This small molecule binds to this protein.
Small molecule (SMILES): CC(=O)N[C@H]1[C@H](O[C@H]2[C@H](O)[C@@H](NC(C)=O)CO[C@@H]2CO)O[C@H](CO)[C@@H](O)[C@@H]1O

Sequence of chain 1.A:
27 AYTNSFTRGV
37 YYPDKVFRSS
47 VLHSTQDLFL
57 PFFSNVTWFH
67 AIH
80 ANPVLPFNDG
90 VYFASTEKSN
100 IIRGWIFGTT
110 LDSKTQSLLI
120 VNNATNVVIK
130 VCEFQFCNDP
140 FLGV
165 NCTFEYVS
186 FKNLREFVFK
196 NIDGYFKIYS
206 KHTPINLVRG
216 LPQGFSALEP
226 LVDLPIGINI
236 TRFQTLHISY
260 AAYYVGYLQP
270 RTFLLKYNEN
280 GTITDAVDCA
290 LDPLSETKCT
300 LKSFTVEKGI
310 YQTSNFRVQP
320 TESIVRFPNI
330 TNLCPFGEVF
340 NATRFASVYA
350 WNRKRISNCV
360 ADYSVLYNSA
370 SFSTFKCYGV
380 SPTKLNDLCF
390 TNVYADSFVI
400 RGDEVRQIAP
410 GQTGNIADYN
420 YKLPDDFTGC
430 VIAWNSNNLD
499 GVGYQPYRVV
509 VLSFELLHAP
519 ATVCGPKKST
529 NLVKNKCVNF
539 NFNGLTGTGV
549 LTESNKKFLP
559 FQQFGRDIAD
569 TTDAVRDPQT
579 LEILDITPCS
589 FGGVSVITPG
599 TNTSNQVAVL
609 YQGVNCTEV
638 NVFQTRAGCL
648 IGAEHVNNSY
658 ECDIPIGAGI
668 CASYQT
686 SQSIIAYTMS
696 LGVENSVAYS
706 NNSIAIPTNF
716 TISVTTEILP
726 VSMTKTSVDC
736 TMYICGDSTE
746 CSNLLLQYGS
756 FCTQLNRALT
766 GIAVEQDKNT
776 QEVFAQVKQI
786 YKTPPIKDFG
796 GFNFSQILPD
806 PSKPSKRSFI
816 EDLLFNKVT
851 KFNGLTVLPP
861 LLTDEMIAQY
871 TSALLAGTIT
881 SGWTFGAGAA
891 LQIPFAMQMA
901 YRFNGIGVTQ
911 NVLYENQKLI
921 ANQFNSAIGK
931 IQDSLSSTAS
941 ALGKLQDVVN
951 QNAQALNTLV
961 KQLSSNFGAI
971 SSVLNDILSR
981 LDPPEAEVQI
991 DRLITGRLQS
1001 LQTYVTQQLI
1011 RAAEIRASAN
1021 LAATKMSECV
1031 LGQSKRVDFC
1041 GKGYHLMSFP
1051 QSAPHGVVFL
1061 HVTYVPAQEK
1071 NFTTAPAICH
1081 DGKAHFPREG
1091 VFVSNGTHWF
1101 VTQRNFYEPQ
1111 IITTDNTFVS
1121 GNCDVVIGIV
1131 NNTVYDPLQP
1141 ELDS

Binding-site contacts:
Ligand atom O7 contacts residue ASN798 of chain 1.A at 3.1 Å (h-bond).
Ligand atom N2 contacts residue ASN798 of chain 1.A at 2.9 Å (h-bond).
Ligand atom C5 contacts residue SER800 of chain 1.A at 3.4 Å.
Ligand atom C2 contacts residue ASN798 of chain 1.A at 2.5 Å.
Ligand atom C3 contacts residue ASN798 of chain 1.A at 3.8 Å.
Ligand atom C1 contacts residue SER800 of chain 1.A at 3.3 Å.
Ligand atom C6 contacts residue SER800 of chain 1.A at 4.2 Å.
Ligand atom C1 contacts residue ASN798 of chain 1.A at 1.4 Å.
Ligand atom C4 contacts residue ASN798 of chain 1.A at 4.2 Å.
Ligand atom O5 contacts residue ASN798 of chain 1.A at 2.4 Å (h-bond).
Ligand atom C6 contacts residue GLN801 of chain 1.A at 3.9 Å.
Ligand atom C5 contacts residue ASN798 of chain 1.A at 3.7 Å.
Ligand atom O6 contacts residue SER800 of chain 1.A at 4.0 Å.
Ligand atom O5 contacts residue SER800 of chain 1.A at 3.4 Å (h-bond).
Ligand atom C8 contacts residue ASN798 of chain 1.A at 4.4 Å.
Ligand atom O6 contacts residue GLN801 of chain 1.A at 2.7 Å (h-bond).
Ligand atom C7 contacts residue ASN798 of chain 1.A at 3.2 Å.